Sequence of chain 1.A:
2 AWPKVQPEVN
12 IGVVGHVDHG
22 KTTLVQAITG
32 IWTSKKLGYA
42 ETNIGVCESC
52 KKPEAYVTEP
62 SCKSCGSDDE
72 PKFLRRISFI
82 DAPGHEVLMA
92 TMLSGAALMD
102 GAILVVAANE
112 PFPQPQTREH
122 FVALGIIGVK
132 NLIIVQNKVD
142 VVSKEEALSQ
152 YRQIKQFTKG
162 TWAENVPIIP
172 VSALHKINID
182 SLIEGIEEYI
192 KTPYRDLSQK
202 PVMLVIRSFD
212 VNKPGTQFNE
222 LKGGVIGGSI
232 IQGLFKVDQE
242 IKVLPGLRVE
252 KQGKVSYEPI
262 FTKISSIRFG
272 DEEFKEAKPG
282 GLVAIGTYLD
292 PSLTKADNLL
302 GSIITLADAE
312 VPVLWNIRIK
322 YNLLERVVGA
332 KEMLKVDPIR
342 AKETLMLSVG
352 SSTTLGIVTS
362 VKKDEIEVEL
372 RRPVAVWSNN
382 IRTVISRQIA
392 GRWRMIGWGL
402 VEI

Binding-site contacts:
Ligand atom N2 contacts residue ASP141 of chain 1.A at 2.9 Å (salt-bridge).
Ligand atom N7 contacts residue ASN138 of chain 1.A at 3.2 Å (h-bond).
Ligand atom C6 contacts residue LYS139 of chain 1.A at 3.5 Å.
Ligand atom O3G contacts residue ASP19 of chain 1.A at 3.3 Å (salt-bridge).
Ligand atom C5 contacts residue LEU175 of chain 1.A at 3.4 Å (hydrophobic).
Ligand atom O6 contacts residue ALA174 of chain 1.A at 2.9 Å (h-bond).
Ligand atom O1B contacts residue ASP19 of chain 1.A at 3.5 Å (salt-bridge).
Ligand atom O6 contacts residue SER173 of chain 1.A at 3.2 Å (h-bond).
Ligand atom O4' contacts residue LYS139 of chain 1.A at 3.1 Å (salt-bridge).
Ligand atom O2B contacts residue THR23 of chain 1.A at 2.9 Å (h-bond).
Ligand atom O3G contacts residue LYS22 of chain 1.A at 2.6 Å (salt-bridge).
Ligand atom C8 contacts residue THR24 of chain 1.A at 3.6 Å.
Ligand atom O2B contacts residue MG1 of chain 1.BA at 2.1 Å.
Ligand atom O6 contacts residue LEU175 of chain 1.A at 3.2 Å (h-bond).
Ligand atom PG contacts residue MG1 of chain 1.BA at 3.3 Å.
Ligand atom O1A contacts residue THR23 of chain 1.A at 3.4 Å (h-bond).
Ligand atom O6 contacts residue ASN138 of chain 1.A at 3.1 Å (h-bond).
Ligand atom C2 contacts residue ASP141 of chain 1.A at 3.5 Å.
Ligand atom O1B contacts residue GLY21 of chain 1.A at 3.2 Å (h-bond).
Ligand atom N1 contacts residue ASP141 of chain 1.A at 2.7 Å (salt-bridge).
Ligand atom N1 contacts residue LYS139 of chain 1.A at 3.5 Å.
Ligand atom O2G contacts residue MG1 of chain 1.BA at 2.0 Å.
Ligand atom C6 contacts residue LEU175 of chain 1.A at 3.4 Å (hydrophobic).
Ligand atom O3G contacts residue VAL18 of chain 1.A at 3.4 Å.
Ligand atom PB contacts residue LYS22 of chain 1.A at 3.6 Å.
Ligand atom O6 contacts residue ASP141 of chain 1.A at 3.3 Å (salt-bridge).
Ligand atom O2B contacts residue LYS22 of chain 1.A at 3.5 Å (salt-bridge).
Ligand atom O1B contacts residue HIS20 of chain 1.A at 3.5 Å (h-bond).
Ligand atom C3B contacts residue MG1 of chain 1.BA at 3.5 Å.
Ligand atom O5' contacts residue THR24 of chain 1.A at 3.6 Å (h-bond).
Ligand atom O6 contacts residue LYS139 of chain 1.A at 3.3 Å (salt-bridge).
Ligand atom O3G contacts residue GLY85 of chain 1.A at 2.9 Å (h-bond).
Ligand atom O3A contacts residue GLY21 of chain 1.A at 3.2 Å.
Ligand atom O1A contacts residue GLY21 of chain 1.A at 3.5 Å.
Ligand atom C6 contacts residue ASP141 of chain 1.A at 3.4 Å.
Ligand atom O1B contacts residue LYS22 of chain 1.A at 2.6 Å (salt-bridge).
Ligand atom O1A contacts residue THR24 of chain 1.A at 2.6 Å (h-bond).
Ligand atom PB contacts residue MG1 of chain 1.BA at 3.3 Å.
Ligand atom C3B contacts residue ASP19 of chain 1.A at 3.2 Å.
Ligand atom C5 contacts residue LYS139 of chain 1.A at 3.6 Å.

A small-molecule ligand and the protein it binds are described below.
Small molecule (SMILES): Nc1nc2c(ncn2[C@@H]2O[C@H](CO[P](=O)(O)O[P](=O)(O)CP(=O)(O)O)[C@@H](O)[C@H]2O)c(=O)[nH]1